A small-molecule ligand and the protein it binds are described below.
Small molecule (SMILES): Nc1ccn([C@H]2C[C@H](O)[C@@H](CO[P](=O)(O)O[P](=O)(O)OP(=O)(O)O)O2)c(=O)n1

Sequence of chain 1.D:
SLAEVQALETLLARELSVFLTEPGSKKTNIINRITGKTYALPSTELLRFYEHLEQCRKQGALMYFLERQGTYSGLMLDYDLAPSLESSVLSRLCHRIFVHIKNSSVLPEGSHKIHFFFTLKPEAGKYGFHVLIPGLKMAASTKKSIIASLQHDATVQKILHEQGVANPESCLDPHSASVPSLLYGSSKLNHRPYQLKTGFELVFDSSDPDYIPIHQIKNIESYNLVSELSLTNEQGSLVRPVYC

Binding-site contacts:
Ligand atom O1A contacts residue MN1 of chain 1.R at 4.1 Å.
Ligand atom O3G contacts residue ASP81 of chain 1.D at 3.5 Å (salt-bridge).
Ligand atom O2G contacts residue ASP79 of chain 1.D at 3.0 Å (salt-bridge).
Ligand atom O2A contacts residue TYR203 of chain 1.D at 2.9 Å (h-bond).
Ligand atom O3B contacts residue MN1 of chain 1.R at 3.5 Å.
Ligand atom O2B contacts residue HIS139 of chain 1.D at 2.8 Å (h-bond).
Ligand atom PG contacts residue MN1 of chain 1.Q at 3.3 Å.
Ligand atom O3G contacts residue MN1 of chain 1.Q at 2.0 Å.
Ligand atom O2A contacts residue ASP81 of chain 1.D at 2.9 Å (salt-bridge).
Ligand atom O2G contacts residue MN1 of chain 1.Q at 3.7 Å.
Ligand atom O3B contacts residue ASP79 of chain 1.D at 4.3 Å.
Ligand atom O3B contacts residue MN1 of chain 1.Q at 4.4 Å.
Ligand atom O2A contacts residue HIS139 of chain 1.D at 4.3 Å.
Ligand atom PB contacts residue MN1 of chain 1.R at 3.5 Å.
Ligand atom O1B contacts residue LYS197 of chain 1.D at 4.4 Å.
Ligand atom O2G contacts residue MN1 of chain 1.R at 4.1 Å.
Ligand atom O3G contacts residue ASP182 of chain 1.D at 3.8 Å.
Ligand atom O3A contacts residue TYR203 of chain 1.D at 3.7 Å.
Ligand atom O3A contacts residue HIS139 of chain 1.D at 4.2 Å.
Ligand atom O1B contacts residue LEU191 of chain 1.D at 3.5 Å.
Ligand atom O2B contacts residue ASP79 of chain 1.D at 3.5 Å (salt-bridge).
Ligand atom O3A contacts residue MN1 of chain 1.R at 3.5 Å.
Ligand atom O3G contacts residue MN1 of chain 1.R at 3.2 Å.
Ligand atom PG contacts residue ASP79 of chain 1.D at 3.4 Å.
Ligand atom PA contacts residue TYR203 of chain 1.D at 3.2 Å.
Ligand atom PA contacts residue ASP81 of chain 1.D at 4.3 Å.
Ligand atom O1G contacts residue MN1 of chain 1.Q at 4.2 Å.
Ligand atom O2A contacts residue ASP79 of chain 1.D at 3.9 Å.
Ligand atom PA contacts residue MN1 of chain 1.R at 3.3 Å.
Ligand atom PG contacts residue MN1 of chain 1.R at 3.8 Å.
Ligand atom O5' contacts residue TYR203 of chain 1.D at 2.8 Å (h-bond).
Ligand atom O3G contacts residue ASP79 of chain 1.D at 2.7 Å (salt-bridge).
Ligand atom O2B contacts residue MN1 of chain 1.R at 2.8 Å.
Ligand atom PB contacts residue HIS139 of chain 1.D at 4.0 Å.
Ligand atom O2A contacts residue MN1 of chain 1.R at 2.1 Å.